The small molecule below binds the protein below.
Small molecule (SMILES): CC(=O)N[C@@H]1[C@@H](O)[C@H](O)[C@@H](CO)O[C@H]1O

Sequence of chain 1.A:
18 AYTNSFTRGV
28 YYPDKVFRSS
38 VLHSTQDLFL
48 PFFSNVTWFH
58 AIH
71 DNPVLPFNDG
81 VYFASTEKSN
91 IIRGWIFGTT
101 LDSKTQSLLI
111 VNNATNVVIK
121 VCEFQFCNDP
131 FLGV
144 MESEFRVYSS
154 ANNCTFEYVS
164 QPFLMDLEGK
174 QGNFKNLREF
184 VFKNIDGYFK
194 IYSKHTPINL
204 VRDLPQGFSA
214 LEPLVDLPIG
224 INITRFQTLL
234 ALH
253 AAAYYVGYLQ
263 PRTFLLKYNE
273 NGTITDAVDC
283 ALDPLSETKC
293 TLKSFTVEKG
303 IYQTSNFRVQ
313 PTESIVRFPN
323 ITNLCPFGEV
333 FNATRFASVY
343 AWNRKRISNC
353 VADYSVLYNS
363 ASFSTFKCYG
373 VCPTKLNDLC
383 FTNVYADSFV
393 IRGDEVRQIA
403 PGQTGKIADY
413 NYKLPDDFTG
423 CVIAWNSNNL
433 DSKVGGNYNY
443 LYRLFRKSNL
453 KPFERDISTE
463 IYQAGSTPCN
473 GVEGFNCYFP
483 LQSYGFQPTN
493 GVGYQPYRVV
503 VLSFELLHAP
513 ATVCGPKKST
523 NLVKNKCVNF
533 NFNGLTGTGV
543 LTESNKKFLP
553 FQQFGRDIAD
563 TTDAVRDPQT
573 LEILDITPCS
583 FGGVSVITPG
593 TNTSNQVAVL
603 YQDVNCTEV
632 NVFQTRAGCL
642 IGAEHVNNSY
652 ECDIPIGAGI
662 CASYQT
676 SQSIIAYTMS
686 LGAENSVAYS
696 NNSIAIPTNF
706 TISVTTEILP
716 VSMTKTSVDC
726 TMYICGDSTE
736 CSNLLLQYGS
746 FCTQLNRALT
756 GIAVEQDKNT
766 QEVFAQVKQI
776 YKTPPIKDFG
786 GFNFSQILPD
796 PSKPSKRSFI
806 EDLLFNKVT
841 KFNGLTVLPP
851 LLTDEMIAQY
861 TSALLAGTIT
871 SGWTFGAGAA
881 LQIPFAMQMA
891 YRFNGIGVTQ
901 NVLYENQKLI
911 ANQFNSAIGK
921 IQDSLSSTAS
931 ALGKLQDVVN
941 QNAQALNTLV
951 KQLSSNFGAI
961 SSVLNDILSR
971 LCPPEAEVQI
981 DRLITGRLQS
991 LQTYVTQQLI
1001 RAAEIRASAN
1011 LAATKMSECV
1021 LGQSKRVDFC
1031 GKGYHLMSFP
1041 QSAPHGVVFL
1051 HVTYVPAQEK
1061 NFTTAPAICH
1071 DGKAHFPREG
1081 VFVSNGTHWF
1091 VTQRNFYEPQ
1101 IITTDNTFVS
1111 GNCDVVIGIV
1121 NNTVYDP

Binding-site contacts:
Ligand atom N2 contacts residue ASN52 of chain 1.A at 3.1 Å (h-bond).
Ligand atom O5 contacts residue ASN52 of chain 1.A at 2.2 Å (h-bond).
Ligand atom C5 contacts residue ASN52 of chain 1.A at 3.5 Å.
Ligand atom C4 contacts residue ASN52 of chain 1.A at 4.2 Å.
Ligand atom C3 contacts residue ASN52 of chain 1.A at 3.8 Å.
Ligand atom C2 contacts residue ASN52 of chain 1.A at 2.5 Å.
Ligand atom C1 contacts residue ASN52 of chain 1.A at 1.4 Å.
Ligand atom C8 contacts residue ASN52 of chain 1.A at 4.3 Å.
Ligand atom O6 contacts residue ASN52 of chain 1.A at 4.4 Å.
Ligand atom C7 contacts residue ASN52 of chain 1.A at 4.1 Å.
Ligand atom O6 contacts residue TYR19 of chain 1.A at 4.2 Å.